This small molecule binds to this protein.
Small molecule (SMILES): NS(=O)(=O)c1ccc2c(c1)[C@H]1C=CC[C@H]1[C@@H](c1ccc(Br)cc1)N2

Sequence of chain 1.B:
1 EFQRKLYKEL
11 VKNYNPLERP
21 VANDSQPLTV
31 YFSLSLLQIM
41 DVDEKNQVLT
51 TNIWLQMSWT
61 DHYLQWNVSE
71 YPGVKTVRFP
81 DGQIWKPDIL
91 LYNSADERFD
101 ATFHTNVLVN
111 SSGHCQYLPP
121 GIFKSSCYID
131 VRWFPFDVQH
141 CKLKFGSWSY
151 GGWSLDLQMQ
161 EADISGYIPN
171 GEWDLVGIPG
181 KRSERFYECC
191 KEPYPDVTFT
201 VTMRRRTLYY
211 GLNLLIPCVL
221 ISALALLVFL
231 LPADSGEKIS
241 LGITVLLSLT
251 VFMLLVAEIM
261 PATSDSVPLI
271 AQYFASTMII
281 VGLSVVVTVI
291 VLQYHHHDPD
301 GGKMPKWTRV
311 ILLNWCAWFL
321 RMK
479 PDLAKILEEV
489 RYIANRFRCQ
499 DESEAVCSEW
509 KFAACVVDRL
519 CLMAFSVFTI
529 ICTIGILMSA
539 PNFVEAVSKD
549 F

Sequence of chain 1.A:
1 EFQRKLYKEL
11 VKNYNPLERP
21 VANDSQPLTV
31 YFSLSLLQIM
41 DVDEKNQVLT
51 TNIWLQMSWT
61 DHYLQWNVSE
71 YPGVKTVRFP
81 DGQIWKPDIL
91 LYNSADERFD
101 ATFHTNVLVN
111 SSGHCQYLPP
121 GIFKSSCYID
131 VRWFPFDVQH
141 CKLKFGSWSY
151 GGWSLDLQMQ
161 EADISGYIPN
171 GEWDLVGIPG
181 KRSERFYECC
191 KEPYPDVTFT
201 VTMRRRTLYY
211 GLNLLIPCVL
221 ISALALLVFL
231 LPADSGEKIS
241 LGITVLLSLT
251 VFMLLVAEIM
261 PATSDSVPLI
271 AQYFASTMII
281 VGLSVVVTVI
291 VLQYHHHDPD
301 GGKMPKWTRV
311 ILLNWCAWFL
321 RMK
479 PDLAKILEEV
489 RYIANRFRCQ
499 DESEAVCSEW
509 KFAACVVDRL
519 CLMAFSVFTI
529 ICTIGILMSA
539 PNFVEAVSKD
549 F

Binding-site contacts:
Ligand atom O16 contacts residue MET260 of chain 1.A at 3.5 Å.
Ligand atom C4 contacts residue PRO217 of chain 1.B at 3.8 Å (hydrophobic).
Ligand atom C3 contacts residue LEU212 of chain 1.B at 3.4 Å (hydrophobic).
Ligand atom C12 contacts residue MET253 of chain 1.A at 3.9 Å (hydrophobic).
Ligand atom BR24 contacts residue LEU224 of chain 1.B at 3.5 Å.
Ligand atom N7 contacts residue MET278 of chain 1.A at 3.7 Å.
Ligand atom C19 contacts residue PRO217 of chain 1.B at 3.9 Å (hydrophobic).
Ligand atom C20 contacts residue ILE221 of chain 1.B at 3.3 Å (hydrophobic).
Ligand atom C10 contacts residue LEU212 of chain 1.B at 3.3 Å (hydrophobic).
Ligand atom C5 contacts residue ILE216 of chain 1.B at 3.9 Å (hydrophobic).
Ligand atom C13 contacts residue MET253 of chain 1.A at 3.7 Å (hydrophobic).
Ligand atom C1 contacts residue ILE279 of chain 1.A at 3.5 Å (hydrophobic).
Ligand atom C1 contacts residue ALA275 of chain 1.A at 4.0 Å (hydrophobic).
Ligand atom C1 contacts residue ILE216 of chain 1.B at 4.0 Å (hydrophobic).
Ligand atom C9 contacts residue LEU212 of chain 1.B at 3.7 Å (hydrophobic).
Ligand atom C22 contacts residue MET278 of chain 1.A at 3.3 Å (hydrophobic).
Ligand atom C3 contacts residue ALA275 of chain 1.A at 3.9 Å (hydrophobic).
Ligand atom C12 contacts residue PHE274 of chain 1.A at 4.0 Å (hydrophobic).
Ligand atom C2 contacts residue POV1 of chain 1.P at 4.0 Å.
Ligand atom O15 contacts residue ASN213 of chain 1.B at 3.1 Å (h-bond).
Ligand atom C20 contacts residue LEU220 of chain 1.B at 3.7 Å (hydrophobic).
Ligand atom C22 contacts residue POV1 of chain 1.V at 3.8 Å.
Ligand atom S14 contacts residue ASN213 of chain 1.B at 3.5 Å (h-bond).
Ligand atom O16 contacts residue ALA271 of chain 1.A at 3.7 Å.
Ligand atom C21 contacts residue LEU220 of chain 1.B at 3.8 Å (hydrophobic).
Ligand atom C2 contacts residue ALA275 of chain 1.A at 3.6 Å (hydrophobic).
Ligand atom O15 contacts residue ALA271 of chain 1.A at 4.0 Å.
Ligand atom C2 contacts residue ILE279 of chain 1.A at 4.0 Å (hydrophobic).
Ligand atom BR24 contacts residue POV1 of chain 1.V at 3.4 Å.
Ligand atom C1 contacts residue LEU220 of chain 1.B at 3.8 Å (hydrophobic).
Ligand atom BR24 contacts residue GLY282 of chain 1.A at 4.0 Å.
Ligand atom N17 contacts residue ASN213 of chain 1.B at 2.7 Å (h-bond).
Ligand atom C2 contacts residue ILE216 of chain 1.B at 3.7 Å (hydrophobic).
Ligand atom C23 contacts residue LEU220 of chain 1.B at 3.9 Å (hydrophobic).
Ligand atom C22 contacts residue LEU220 of chain 1.B at 4.0 Å (hydrophobic).
Ligand atom C21 contacts residue POV1 of chain 1.V at 4.0 Å.
Ligand atom C13 contacts residue MET278 of chain 1.A at 3.8 Å (hydrophobic).
Ligand atom C23 contacts residue MET278 of chain 1.A at 3.5 Å (hydrophobic).
Ligand atom C3 contacts residue ILE216 of chain 1.B at 3.9 Å (hydrophobic).
Ligand atom C4 contacts residue LEU212 of chain 1.B at 3.2 Å (hydrophobic).